Sequence of chain 1.A:
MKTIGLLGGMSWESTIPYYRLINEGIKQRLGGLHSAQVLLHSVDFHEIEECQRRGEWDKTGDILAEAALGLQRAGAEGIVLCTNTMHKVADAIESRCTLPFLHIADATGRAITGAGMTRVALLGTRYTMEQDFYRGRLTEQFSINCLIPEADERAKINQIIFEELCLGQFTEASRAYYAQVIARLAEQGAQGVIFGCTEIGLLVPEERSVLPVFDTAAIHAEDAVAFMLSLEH

This small molecule binds to this protein.
Small molecule (SMILES): N[C@H](CC(=O)O)C(=O)O

Binding-site contacts:
Ligand atom N contacts residue MET10 of chain 1.A at 2.6 Å (h-bond).
Ligand atom C contacts residue THR198 of chain 1.A at 3.8 Å.
Ligand atom OD2 contacts residue THR85 of chain 1.A at 3.5 Å.
Ligand atom OD1 contacts residue PHE45 of chain 1.A at 3.8 Å.
Ligand atom OD2 contacts residue MET10 of chain 1.A at 3.8 Å.
Ligand atom OXT contacts residue THR83 of chain 1.A at 3.7 Å.
Ligand atom OXT contacts residue ASN84 of chain 1.A at 3.5 Å (h-bond).
Ligand atom OXT contacts residue THR125 of chain 1.A at 3.9 Å.
Ligand atom CB contacts residue MET10 of chain 1.A at 3.5 Å (hydrophobic).
Ligand atom C contacts residue THR83 of chain 1.A at 3.5 Å.
Ligand atom CA contacts residue THR83 of chain 1.A at 3.3 Å.
Ligand atom O contacts residue ASN84 of chain 1.A at 2.9 Å (h-bond).
Ligand atom OD2 contacts residue GLN52 of chain 1.A at 3.5 Å (h-bond).
Ligand atom O contacts residue THR83 of chain 1.A at 3.6 Å.
Ligand atom C contacts residue THR85 of chain 1.A at 3.8 Å.
Ligand atom CG contacts residue THR85 of chain 1.A at 3.6 Å.
Ligand atom N contacts residue SER11 of chain 1.A at 3.9 Å.
Ligand atom OD1 contacts residue PHE162 of chain 1.A at 3.5 Å.
Ligand atom OD2 contacts residue MET86 of chain 1.A at 3.7 Å.
Ligand atom CG contacts residue PHE45 of chain 1.A at 3.9 Å (hydrophobic).
Ligand atom OD1 contacts residue THR125 of chain 1.A at 3.8 Å.
Ligand atom O contacts residue THR198 of chain 1.A at 2.9 Å (h-bond).
Ligand atom OD1 contacts residue GLN52 of chain 1.A at 2.8 Å (h-bond).
Ligand atom N contacts residue SER14 of chain 1.A at 4.0 Å.
Ligand atom CG contacts residue GLN52 of chain 1.A at 3.6 Å.
Ligand atom CA contacts residue GLU199 of chain 1.A at 3.9 Å.
Ligand atom CA contacts residue THR198 of chain 1.A at 3.8 Å.
Ligand atom CB contacts residue GLU199 of chain 1.A at 4.0 Å.
Ligand atom OXT contacts residue THR85 of chain 1.A at 2.7 Å (h-bond).
Ligand atom OD1 contacts residue THR85 of chain 1.A at 3.6 Å.
Ligand atom N contacts residue GLU199 of chain 1.A at 2.8 Å (salt-bridge).
Ligand atom CG contacts residue THR83 of chain 1.A at 3.6 Å.
Ligand atom CA contacts residue MET10 of chain 1.A at 3.1 Å (hydrophobic).
Ligand atom N contacts residue THR198 of chain 1.A at 2.7 Å (h-bond).
Ligand atom C contacts residue ASN84 of chain 1.A at 3.3 Å.
Ligand atom O contacts residue CYS197 of chain 1.A at 3.3 Å.
Ligand atom CG contacts residue MET10 of chain 1.A at 4.0 Å (hydrophobic).
Ligand atom OXT contacts residue CYS197 of chain 1.A at 4.0 Å.
Ligand atom OD2 contacts residue THR83 of chain 1.A at 2.6 Å (h-bond).
Ligand atom C contacts residue CYS197 of chain 1.A at 3.9 Å (hydrophobic).